Binding-site contacts:
Ligand atom NBD contacts residue TRP203 of chain 36.A at 3.6 Å.
Ligand atom CAM contacts residue TYR155 of chain 36.A at 3.9 Å (hydrophobic).
Ligand atom NAU contacts residue MET114 of chain 36.A at 3.9 Å.
Ligand atom CAR contacts residue TYR201 of chain 36.A at 3.5 Å (hydrophobic).
Ligand atom CAK contacts residue PHE135 of chain 36.A at 3.3 Å (hydrophobic).
Ligand atom OAC contacts residue ASP112 of chain 36.A at 3.8 Å.
Ligand atom CAL contacts residue ILE111 of chain 36.A at 3.9 Å (hydrophobic).
Ligand atom CAG contacts residue GLN202 of chain 36.A at 3.5 Å.
Ligand atom CAA contacts residue VAL179 of chain 36.A at 3.5 Å (hydrophobic).
Ligand atom CAN contacts residue ILE111 of chain 36.A at 3.8 Å (hydrophobic).
Ligand atom CAG contacts residue ASN228 of chain 36.A at 3.3 Å.
Ligand atom CAE contacts residue GLN202 of chain 36.A at 3.6 Å.
Ligand atom CAZ contacts residue ILE111 of chain 36.A at 3.9 Å (hydrophobic).
Ligand atom CAE contacts residue ASN228 of chain 36.A at 3.6 Å.
Ligand atom CAS contacts residue TYR201 of chain 36.A at 3.9 Å (hydrophobic).
Ligand atom OAW contacts residue MET195 of chain 36.A at 3.4 Å.
Ligand atom CAJ contacts residue TYR155 of chain 36.A at 3.5 Å (hydrophobic).
Ligand atom OAC contacts residue LEU113 of chain 36.A at 3.4 Å (h-bond).
Ligand atom CAQ contacts residue LEU113 of chain 36.A at 3.6 Å (hydrophobic).
Ligand atom NAT contacts residue TYR155 of chain 36.A at 3.9 Å.
Ligand atom CBB contacts residue LEU113 of chain 36.A at 3.7 Å (hydrophobic).
Ligand atom CAS contacts residue TRP203 of chain 36.A at 3.4 Å (hydrophobic).
Ligand atom CAO contacts residue MET230 of chain 36.A at 3.6 Å (hydrophobic).
Ligand atom CAN contacts residue PHE135 of chain 36.A at 3.8 Å (hydrophobic).
Ligand atom CBA contacts residue TRP203 of chain 36.A at 3.8 Å (hydrophobic).
Ligand atom CAA contacts residue PRO177 of chain 36.A at 3.2 Å (hydrophobic).
Ligand atom CAF contacts residue MET114 of chain 36.A at 3.1 Å (hydrophobic).
Ligand atom CAG contacts residue TRP203 of chain 36.A at 3.7 Å (hydrophobic).
Ligand atom CAR contacts residue ASN228 of chain 36.A at 3.7 Å.
Ligand atom CAL contacts residue TYR155 of chain 36.A at 3.4 Å (hydrophobic).
Ligand atom CBA contacts residue ASN228 of chain 36.A at 3.7 Å.
Ligand atom NBC contacts residue ASN228 of chain 36.A at 3.7 Å.
Ligand atom CAP contacts residue LEU113 of chain 36.A at 3.6 Å (hydrophobic).
Ligand atom CAH contacts residue MET114 of chain 36.A at 3.5 Å (hydrophobic).
Ligand atom CAI contacts residue PHE135 of chain 36.A at 3.5 Å (hydrophobic).
Ligand atom CAX contacts residue ASN228 of chain 36.A at 3.8 Å.
Ligand atom CAS contacts residue ASN228 of chain 36.A at 3.5 Å.
Ligand atom CAF contacts residue ASP112 of chain 36.A at 3.9 Å.
Ligand atom NBD contacts residue ASN228 of chain 36.A at 3.7 Å.
Ligand atom CAD contacts residue PHE137 of chain 36.A at 3.9 Å (hydrophobic).

Sequence of chain 36.A:
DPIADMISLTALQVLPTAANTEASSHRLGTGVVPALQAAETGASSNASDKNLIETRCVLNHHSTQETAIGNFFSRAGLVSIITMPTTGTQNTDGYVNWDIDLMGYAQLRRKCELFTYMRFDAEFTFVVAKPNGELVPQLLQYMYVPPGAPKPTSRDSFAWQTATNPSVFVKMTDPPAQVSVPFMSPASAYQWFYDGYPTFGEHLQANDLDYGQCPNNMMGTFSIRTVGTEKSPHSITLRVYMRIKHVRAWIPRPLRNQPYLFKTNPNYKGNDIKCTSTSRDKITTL

The small molecule below binds the protein below.
Small molecule (SMILES): CCO/N=C/c1ccc(OCC[C@@H](C)CCN2CCN(c3ccncc3)C2=O)cc1

Sequence of chain 36.C:
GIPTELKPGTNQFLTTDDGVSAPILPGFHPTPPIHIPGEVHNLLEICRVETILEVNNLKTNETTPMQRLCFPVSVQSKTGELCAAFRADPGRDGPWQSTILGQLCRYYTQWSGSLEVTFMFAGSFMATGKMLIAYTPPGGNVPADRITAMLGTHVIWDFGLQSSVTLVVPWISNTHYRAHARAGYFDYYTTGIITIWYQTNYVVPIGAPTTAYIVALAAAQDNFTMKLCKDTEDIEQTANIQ

Sequence of chain 37.C:
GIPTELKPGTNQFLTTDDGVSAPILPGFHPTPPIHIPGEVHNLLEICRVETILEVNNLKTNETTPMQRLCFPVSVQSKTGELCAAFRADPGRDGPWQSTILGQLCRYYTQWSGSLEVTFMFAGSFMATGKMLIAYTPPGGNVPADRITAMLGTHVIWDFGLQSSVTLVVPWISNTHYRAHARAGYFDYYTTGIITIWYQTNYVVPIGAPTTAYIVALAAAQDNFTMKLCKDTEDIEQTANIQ